Binding-site contacts:
Ligand atom C3 contacts residue ASN149 of chain 1.B at 3.7 Å.
Ligand atom C7 contacts residue ASN149 of chain 1.B at 3.8 Å.
Ligand atom N2 contacts residue LYS147 of chain 1.B at 4.2 Å.
Ligand atom O6 contacts residue MET153 of chain 1.B at 3.3 Å (h-bond).
Ligand atom C8 contacts residue ASN148 of chain 1.B at 4.0 Å.
Ligand atom O6 contacts residue HIS146 of chain 1.B at 3.5 Å.
Ligand atom C4 contacts residue ASN149 of chain 1.B at 4.2 Å.
Ligand atom O3 contacts residue HIS146 of chain 1.B at 4.4 Å.
Ligand atom C5 contacts residue ASN149 of chain 1.B at 3.6 Å.
Ligand atom C2 contacts residue HIS146 of chain 1.B at 3.8 Å.
Ligand atom C7 contacts residue HIS146 of chain 1.B at 3.8 Å.
Ligand atom C6 contacts residue HIS146 of chain 1.B at 3.9 Å.
Ligand atom N2 contacts residue HIS146 of chain 1.B at 4.3 Å.
Ligand atom O7 contacts residue LYS147 of chain 1.B at 4.2 Å.
Ligand atom C6 contacts residue MET153 of chain 1.B at 3.7 Å (hydrophobic).
Ligand atom O5 contacts residue MET153 of chain 1.B at 3.7 Å.
Ligand atom C5 contacts residue MET153 of chain 1.B at 4.1 Å (hydrophobic).
Ligand atom C1 contacts residue ASN149 of chain 1.B at 1.4 Å.
Ligand atom C4 contacts residue MET153 of chain 1.B at 4.3 Å (hydrophobic).
Ligand atom O7 contacts residue HIS146 of chain 1.B at 2.9 Å (h-bond).
Ligand atom C8 contacts residue LYS147 of chain 1.B at 3.4 Å.
Ligand atom O7 contacts residue ASN149 of chain 1.B at 4.2 Å.
Ligand atom C7 contacts residue LYS147 of chain 1.B at 3.7 Å.
Ligand atom C2 contacts residue ASN149 of chain 1.B at 2.4 Å.
Ligand atom O5 contacts residue HIS146 of chain 1.B at 4.5 Å.
Ligand atom N2 contacts residue ASN149 of chain 1.B at 2.8 Å (h-bond).
Ligand atom O5 contacts residue ASN149 of chain 1.B at 2.3 Å (h-bond).

Sequence of chain 1.B:
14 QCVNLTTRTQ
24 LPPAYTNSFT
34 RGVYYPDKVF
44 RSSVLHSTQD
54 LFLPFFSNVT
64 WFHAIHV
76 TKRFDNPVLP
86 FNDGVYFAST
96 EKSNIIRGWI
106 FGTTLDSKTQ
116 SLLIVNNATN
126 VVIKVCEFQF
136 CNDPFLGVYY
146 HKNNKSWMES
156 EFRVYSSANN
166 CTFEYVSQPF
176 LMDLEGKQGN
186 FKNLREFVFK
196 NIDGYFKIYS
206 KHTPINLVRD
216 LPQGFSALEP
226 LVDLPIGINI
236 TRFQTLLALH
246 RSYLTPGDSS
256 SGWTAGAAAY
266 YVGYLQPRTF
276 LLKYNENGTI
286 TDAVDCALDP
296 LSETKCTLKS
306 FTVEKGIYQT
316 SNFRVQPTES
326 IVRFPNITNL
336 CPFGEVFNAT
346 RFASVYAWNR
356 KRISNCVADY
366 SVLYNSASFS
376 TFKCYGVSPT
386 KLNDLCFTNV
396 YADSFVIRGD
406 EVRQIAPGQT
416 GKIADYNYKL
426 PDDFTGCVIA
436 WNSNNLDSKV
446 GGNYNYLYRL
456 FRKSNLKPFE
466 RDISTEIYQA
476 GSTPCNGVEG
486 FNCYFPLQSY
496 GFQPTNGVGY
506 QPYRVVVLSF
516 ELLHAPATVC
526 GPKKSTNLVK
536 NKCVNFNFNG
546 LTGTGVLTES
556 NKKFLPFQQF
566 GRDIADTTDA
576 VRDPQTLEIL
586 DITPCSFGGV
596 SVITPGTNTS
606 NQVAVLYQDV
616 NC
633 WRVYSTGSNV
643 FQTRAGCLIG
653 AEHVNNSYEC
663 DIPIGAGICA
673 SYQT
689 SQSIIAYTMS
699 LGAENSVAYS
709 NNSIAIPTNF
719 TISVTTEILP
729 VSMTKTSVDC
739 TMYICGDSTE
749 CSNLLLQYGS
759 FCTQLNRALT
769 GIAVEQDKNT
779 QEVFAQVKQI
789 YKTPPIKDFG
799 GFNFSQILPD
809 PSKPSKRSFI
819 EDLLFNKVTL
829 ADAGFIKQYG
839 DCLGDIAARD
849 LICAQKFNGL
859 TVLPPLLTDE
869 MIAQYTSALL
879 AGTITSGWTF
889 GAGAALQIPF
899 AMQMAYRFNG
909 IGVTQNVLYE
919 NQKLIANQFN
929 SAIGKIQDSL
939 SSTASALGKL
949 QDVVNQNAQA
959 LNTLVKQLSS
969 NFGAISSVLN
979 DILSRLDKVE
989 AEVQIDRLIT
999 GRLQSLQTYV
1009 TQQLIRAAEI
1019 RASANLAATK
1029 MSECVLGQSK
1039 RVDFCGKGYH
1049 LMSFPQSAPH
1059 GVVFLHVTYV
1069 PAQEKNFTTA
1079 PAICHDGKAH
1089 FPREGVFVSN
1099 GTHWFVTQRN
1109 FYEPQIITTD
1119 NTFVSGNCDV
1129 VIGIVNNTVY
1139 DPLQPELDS

A small-molecule ligand and the protein it binds are described below.
Small molecule (SMILES): CC(=O)N[C@H]1[C@H](O[C@H]2[C@H](O)[C@@H](NC(C)=O)CO[C@@H]2CO)O[C@H](CO)[C@@H](O)[C@@H]1O